Sequence of chain 3.B:
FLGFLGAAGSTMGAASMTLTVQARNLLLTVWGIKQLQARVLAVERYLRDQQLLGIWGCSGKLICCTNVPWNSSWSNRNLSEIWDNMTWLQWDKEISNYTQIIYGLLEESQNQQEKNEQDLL

The small molecule below binds the protein below.
Small molecule (SMILES): CC(=O)N[C@@H]1[C@@H](O)[C@H](O)[C@@H](CO)O[C@H]1O

Binding-site contacts:
Ligand atom C2 contacts residue ASN107 of chain 3.B at 2.4 Å.
Ligand atom O7 contacts residue ASN105 of chain 3.B at 3.7 Å.
Ligand atom C7 contacts residue ARG106 of chain 3.B at 4.3 Å.
Ligand atom C3 contacts residue GLU110 of chain 3.B at 4.5 Å.
Ligand atom C1 contacts residue ASN107 of chain 3.B at 1.4 Å.
Ligand atom C7 contacts residue ASN107 of chain 3.B at 3.8 Å.
Ligand atom C5 contacts residue ASN107 of chain 3.B at 3.6 Å.
Ligand atom O3 contacts residue GLU110 of chain 3.B at 4.4 Å.
Ligand atom C8 contacts residue ARG106 of chain 3.B at 4.1 Å.
Ligand atom C2 contacts residue GLU110 of chain 3.B at 4.2 Å.
Ligand atom C8 contacts residue ASN105 of chain 3.B at 3.4 Å.
Ligand atom C4 contacts residue GLU110 of chain 3.B at 4.0 Å.
Ligand atom C3 contacts residue ASN107 of chain 3.B at 3.7 Å.
Ligand atom C8 contacts residue ASN107 of chain 3.B at 4.4 Å.
Ligand atom O7 contacts residue ASN107 of chain 3.B at 4.4 Å.
Ligand atom C4 contacts residue ASN107 of chain 3.B at 4.2 Å.
Ligand atom O7 contacts residue ARG106 of chain 3.B at 4.3 Å.
Ligand atom C7 contacts residue ASN105 of chain 3.B at 3.9 Å.
Ligand atom O7 contacts residue GLU110 of chain 3.B at 4.3 Å.
Ligand atom O5 contacts residue ASN107 of chain 3.B at 2.5 Å (h-bond).
Ligand atom N2 contacts residue ASN107 of chain 3.B at 2.7 Å (h-bond).